The protein below binds the small molecule below.
Small molecule (SMILES): CC(C)C[C@H](NC(=O)[C@@H]1CCCN1C(=O)[C@H](Cc1ccc(O)cc1)NC(=O)[C@@H](N)CCCN=C(N)N)C(=O)N[C@H](C(=O)N[C@@H](Cc1ccccc1)C(=O)NCC(=O)N[C@@H](CC1=CN=C2C=CC=CC12)C(=O)O)[C@@H](C)O

Sequence of chain 1.B:
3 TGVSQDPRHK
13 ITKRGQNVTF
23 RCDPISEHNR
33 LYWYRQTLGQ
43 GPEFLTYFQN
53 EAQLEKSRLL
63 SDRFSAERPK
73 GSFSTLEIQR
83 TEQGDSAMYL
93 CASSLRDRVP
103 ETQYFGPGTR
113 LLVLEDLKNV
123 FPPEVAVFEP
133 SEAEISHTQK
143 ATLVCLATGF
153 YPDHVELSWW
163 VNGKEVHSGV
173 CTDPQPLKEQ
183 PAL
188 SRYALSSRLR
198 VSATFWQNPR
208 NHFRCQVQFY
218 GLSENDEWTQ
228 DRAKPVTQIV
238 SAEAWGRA

Sequence of chain 1.C:
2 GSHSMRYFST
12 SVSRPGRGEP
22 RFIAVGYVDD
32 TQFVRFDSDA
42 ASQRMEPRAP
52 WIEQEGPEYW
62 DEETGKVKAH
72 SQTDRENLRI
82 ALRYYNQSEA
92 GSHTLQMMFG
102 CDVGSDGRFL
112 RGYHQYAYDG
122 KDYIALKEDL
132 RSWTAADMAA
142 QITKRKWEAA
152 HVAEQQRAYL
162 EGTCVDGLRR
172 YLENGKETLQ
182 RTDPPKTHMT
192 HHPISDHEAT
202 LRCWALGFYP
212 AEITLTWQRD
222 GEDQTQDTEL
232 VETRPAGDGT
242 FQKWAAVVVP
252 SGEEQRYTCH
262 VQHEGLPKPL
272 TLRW

Sequence of chain 1.A:
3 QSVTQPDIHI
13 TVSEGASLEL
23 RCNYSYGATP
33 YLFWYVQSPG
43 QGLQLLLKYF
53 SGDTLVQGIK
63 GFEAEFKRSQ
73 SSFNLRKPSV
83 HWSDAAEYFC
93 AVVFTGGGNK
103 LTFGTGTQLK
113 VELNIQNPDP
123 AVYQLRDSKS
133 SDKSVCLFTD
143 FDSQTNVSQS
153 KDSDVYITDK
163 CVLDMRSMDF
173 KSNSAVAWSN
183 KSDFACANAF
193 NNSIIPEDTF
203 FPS

Binding-site contacts:
Ligand atom CD2 contacts residue GLN157 of chain 1.C at 3.3 Å.
Ligand atom CG contacts residue ASN78 of chain 1.C at 2.9 Å.
Ligand atom CD1 contacts residue ASN78 of chain 1.C at 3.0 Å.
Ligand atom N contacts residue LYS67 of chain 1.C at 3.1 Å (salt-bridge).
Ligand atom N contacts residue TYR8 of chain 1.C at 3.0 Å (h-bond).
Ligand atom NH1 contacts residue GLY99 of chain 1.A at 3.4 Å.
Ligand atom CG contacts residue TYR160 of chain 1.C at 3.3 Å (hydrophobic).
Ligand atom CG contacts residue PHE100 of chain 1.C at 3.3 Å (hydrophobic).
Ligand atom CD2 contacts residue LYS67 of chain 1.C at 3.1 Å.
Ligand atom O contacts residue TYR85 of chain 1.C at 2.8 Å (h-bond).
Ligand atom NH1 contacts residue GLU64 of chain 1.C at 3.0 Å (salt-bridge).
Ligand atom CE3 contacts residue TYR124 of chain 1.C at 3.4 Å (hydrophobic).
Ligand atom O contacts residue TYR8 of chain 1.C at 3.3 Å.
Ligand atom CB contacts residue PHE100 of chain 1.C at 3.4 Å (hydrophobic).
Ligand atom CZ3 contacts residue TYR124 of chain 1.C at 3.4 Å (hydrophobic).
Ligand atom N contacts residue GLU64 of chain 1.C at 2.8 Å (salt-bridge).
Ligand atom O contacts residue GLN157 of chain 1.C at 3.2 Å (h-bond).
Ligand atom OG1 contacts residue HIS71 of chain 1.C at 2.9 Å (h-bond).
Ligand atom OH contacts residue HIS71 of chain 1.C at 2.6 Å (h-bond).
Ligand atom CE2 contacts residue HIS71 of chain 1.C at 3.4 Å.
Ligand atom CB contacts residue ASN78 of chain 1.C at 3.2 Å.
Ligand atom CD1 contacts residue TRP148 of chain 1.C at 3.4 Å (hydrophobic).
Ligand atom CD2 contacts residue ASN78 of chain 1.C at 2.9 Å.
Ligand atom CA contacts residue LYS67 of chain 1.C at 3.3 Å.
Ligand atom CD1 contacts residue ARG98 of chain 1.B at 3.2 Å.
Ligand atom N contacts residue TYR172 of chain 1.C at 3.0 Å (h-bond).
Ligand atom O contacts residue TYR160 of chain 1.C at 3.1 Å (h-bond).
Ligand atom CE3 contacts residue ASN78 of chain 1.C at 3.1 Å.
Ligand atom O contacts residue TRP148 of chain 1.C at 2.6 Å (h-bond).
Ligand atom NH1 contacts residue GLY98 of chain 1.A at 3.0 Å (h-bond).
Ligand atom N contacts residue ASN78 of chain 1.C at 2.9 Å (h-bond).
Ligand atom CZ contacts residue HIS71 of chain 1.C at 3.4 Å.
Ligand atom NH2 contacts residue GLU63 of chain 1.C at 3.0 Å (salt-bridge).
Ligand atom O contacts residue LYS67 of chain 1.C at 2.1 Å (salt-bridge).
Ligand atom CB contacts residue THR144 of chain 1.C at 3.1 Å.
Ligand atom CE2 contacts residue GLN157 of chain 1.C at 3.2 Å.
Ligand atom C contacts residue LYS67 of chain 1.C at 3.0 Å.
Ligand atom CA contacts residue GLU64 of chain 1.C at 3.3 Å.
Ligand atom CH2 contacts residue TYR124 of chain 1.C at 3.4 Å (hydrophobic).
Ligand atom CE2 contacts residue ASN78 of chain 1.C at 3.2 Å.